Binding-site contacts:
Ligand atom OD2 contacts residue ALA140 of chain 1.B at 3.6 Å.
Ligand atom N contacts residue THR96 of chain 1.A at 3.7 Å.
Ligand atom CB contacts residue MET149 of chain 1.B at 3.7 Å (hydrophobic).
Ligand atom CG contacts residue THR95 of chain 1.A at 3.9 Å.
Ligand atom CB contacts residue GLU141 of chain 1.B at 3.6 Å.
Ligand atom CB contacts residue GLN139 of chain 1.B at 3.8 Å.
Ligand atom CD1 contacts residue TRP102 of chain 1.A at 3.7 Å (hydrophobic).
Ligand atom CG contacts residue GLU141 of chain 1.B at 3.4 Å.
Ligand atom CG contacts residue GLN66 of chain 1.A at 3.7 Å.
Ligand atom CB contacts residue THR145 of chain 1.B at 3.3 Å.
Ligand atom C contacts residue THR96 of chain 1.A at 3.5 Å.
Ligand atom OD1 contacts residue HIS142 of chain 1.B at 2.9 Å (h-bond).
Ligand atom O contacts residue GLN66 of chain 1.A at 3.1 Å (h-bond).
Ligand atom O contacts residue THR96 of chain 1.A at 3.3 Å.
Ligand atom CE contacts residue ASP138 of chain 1.B at 3.8 Å.
Ligand atom NZ contacts residue ASP138 of chain 1.B at 2.9 Å (salt-bridge).
Ligand atom O contacts residue THR96 of chain 1.A at 3.6 Å.
Ligand atom CD contacts residue ASP138 of chain 1.B at 3.6 Å.
Ligand atom CA contacts residue GLN139 of chain 1.B at 3.7 Å.
Ligand atom CB contacts residue GLN139 of chain 1.B at 3.8 Å.
Ligand atom ND2 contacts residue GLU141 of chain 1.B at 2.7 Å (salt-bridge).
Ligand atom OG contacts residue GLU141 of chain 1.B at 3.5 Å (salt-bridge).
Ligand atom C contacts residue GLN139 of chain 1.B at 3.8 Å.
Ligand atom CG contacts residue GLU141 of chain 1.B at 3.7 Å.
Ligand atom OD1 contacts residue THR145 of chain 1.B at 2.7 Å (h-bond).
Ligand atom CB contacts residue THR96 of chain 1.A at 3.5 Å.
Ligand atom OD2 contacts residue GLU141 of chain 1.B at 2.7 Å (salt-bridge).
Ligand atom OD1 contacts residue GLU141 of chain 1.B at 3.2 Å (salt-bridge).
Ligand atom N contacts residue GLN139 of chain 1.B at 3.1 Å (h-bond).
Ligand atom OE2 contacts residue ALA99 of chain 1.A at 3.3 Å.
Ligand atom CG contacts residue THR145 of chain 1.B at 3.3 Å.
Ligand atom CB contacts residue GLN66 of chain 1.A at 3.5 Å.
Ligand atom CG2 contacts residue ALA100 of chain 1.A at 3.9 Å (hydrophobic).
Ligand atom CG2 contacts residue MET149 of chain 1.B at 3.9 Å (hydrophobic).
Ligand atom CB contacts residue GLU141 of chain 1.B at 3.3 Å.
Ligand atom CG contacts residue GLU141 of chain 1.B at 3.5 Å.
Ligand atom CG contacts residue ALA99 of chain 1.A at 3.7 Å (hydrophobic).
Ligand atom N contacts residue THR96 of chain 1.A at 3.0 Å (h-bond).
Ligand atom CG1 contacts residue GLN139 of chain 1.B at 3.6 Å.
Ligand atom CA contacts residue THR96 of chain 1.A at 3.8 Å.

Sequence of chain 1.A:
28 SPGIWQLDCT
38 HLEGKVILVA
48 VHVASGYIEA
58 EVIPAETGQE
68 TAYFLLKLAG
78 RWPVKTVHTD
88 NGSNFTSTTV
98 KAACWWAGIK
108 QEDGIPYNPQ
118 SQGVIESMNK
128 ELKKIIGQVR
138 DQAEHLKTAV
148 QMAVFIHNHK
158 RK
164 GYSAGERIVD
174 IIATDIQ

A small-molecule ligand and the protein it binds are described below.
Small molecule (SMILES): CC[C@H](C)[C@@H]1NC(=O)[C@H](CCCCN)NC(=O)[C@H](CC(C)C)NC(=O)[C@H](CO)NC(=O)[C@H](CC(=O)O)NC(=O)[C@H](CCC(=O)O)NC(=O)[C@H](CC(N)=O)NC(=O)[C@H](CC(=O)O)NC1=O

Sequence of chain 1.B:
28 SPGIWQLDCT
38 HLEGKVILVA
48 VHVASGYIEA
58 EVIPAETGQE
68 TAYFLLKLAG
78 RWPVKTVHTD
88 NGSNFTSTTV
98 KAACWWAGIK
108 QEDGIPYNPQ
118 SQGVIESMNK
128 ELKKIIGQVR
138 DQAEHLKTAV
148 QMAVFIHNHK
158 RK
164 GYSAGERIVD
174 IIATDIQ